Sequence of chain 1.C:
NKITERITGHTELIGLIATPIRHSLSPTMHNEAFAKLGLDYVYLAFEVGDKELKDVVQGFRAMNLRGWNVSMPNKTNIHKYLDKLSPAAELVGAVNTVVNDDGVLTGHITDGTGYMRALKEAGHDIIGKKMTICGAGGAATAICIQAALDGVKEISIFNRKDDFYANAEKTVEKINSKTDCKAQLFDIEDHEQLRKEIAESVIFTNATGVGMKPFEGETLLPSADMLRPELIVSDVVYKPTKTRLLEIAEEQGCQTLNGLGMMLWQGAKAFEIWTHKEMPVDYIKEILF

This small molecule binds to this protein.
Small molecule (SMILES): O=C(O)C1=C[C@@H](O)[C@@H](O)[C@H](O)C1

Binding-site contacts:
Ligand atom C6 contacts residue GLN292 of chain 1.C at 3.9 Å.
Ligand atom C4 contacts residue SER52 of chain 1.C at 4.0 Å.
Ligand atom C9 contacts residue ASP137 of chain 1.C at 4.0 Å.
Ligand atom O7 contacts residue VAL96 of chain 1.C at 4.1 Å.
Ligand atom C5 contacts residue LEU42 of chain 1.C at 4.1 Å (hydrophobic).
Ligand atom O3 contacts residue LEU42 of chain 1.C at 3.6 Å.
Ligand atom C1 contacts residue SER50 of chain 1.C at 3.4 Å.
Ligand atom O11 contacts residue NAD1 of chain 1.J at 3.6 Å.
Ligand atom C1 contacts residue SER52 of chain 1.C at 3.7 Å.
Ligand atom C1 contacts residue ILE47 of chain 1.C at 4.1 Å (hydrophobic).
Ligand atom C9 contacts residue MET289 of chain 1.C at 4.2 Å (hydrophobic).
Ligand atom C8 contacts residue ASP137 of chain 1.C at 3.6 Å.
Ligand atom O12 contacts residue LYS101 of chain 1.C at 3.1 Å (salt-bridge).
Ligand atom C10 contacts residue MET289 of chain 1.C at 3.9 Å (hydrophobic).
Ligand atom C6 contacts residue VAL96 of chain 1.C at 3.9 Å (hydrophobic).
Ligand atom O2 contacts residue ILE47 of chain 1.C at 3.6 Å.
Ligand atom O7 contacts residue ASN122 of chain 1.C at 3.5 Å (h-bond).
Ligand atom O3 contacts residue SER50 of chain 1.C at 2.5 Å (h-bond).
Ligand atom C9 contacts residue LYS101 of chain 1.C at 3.8 Å.
Ligand atom C8 contacts residue ASN122 of chain 1.C at 4.0 Å.
Ligand atom O2 contacts residue SER50 of chain 1.C at 3.6 Å (h-bond).
Ligand atom C9 contacts residue NAD1 of chain 1.J at 3.8 Å.
Ligand atom C8 contacts residue LYS101 of chain 1.C at 4.0 Å.
Ligand atom C8 contacts residue GLN292 of chain 1.C at 3.5 Å.
Ligand atom O12 contacts residue GLN292 of chain 1.C at 3.6 Å (h-bond).
Ligand atom O7 contacts residue ASN95 of chain 1.C at 3.4 Å.
Ligand atom O7 contacts residue GLN292 of chain 1.C at 3.1 Å (h-bond).
Ligand atom O11 contacts residue SER97 of chain 1.C at 3.1 Å (h-bond).
Ligand atom O3 contacts residue ILE47 of chain 1.C at 4.2 Å.
Ligand atom O12 contacts residue ASP137 of chain 1.C at 2.6 Å (salt-bridge).
Ligand atom O11 contacts residue LYS101 of chain 1.C at 2.8 Å (salt-bridge).
Ligand atom O11 contacts residue ASP137 of chain 1.C at 4.2 Å.
Ligand atom O3 contacts residue SER52 of chain 1.C at 2.7 Å (h-bond).
Ligand atom C9 contacts residue SER97 of chain 1.C at 4.1 Å.
Ligand atom C4 contacts residue SER97 of chain 1.C at 4.1 Å.
Ligand atom C6 contacts residue SER97 of chain 1.C at 4.4 Å.
Ligand atom C10 contacts residue SER97 of chain 1.C at 3.8 Å.
Ligand atom C6 contacts residue ASN122 of chain 1.C at 4.3 Å.
Ligand atom O12 contacts residue ASN122 of chain 1.C at 3.0 Å (h-bond).
Ligand atom C5 contacts residue SER52 of chain 1.C at 3.7 Å.